The protein below binds the small molecule below.
Small molecule (SMILES): N[C@@H](Cc1c[nH]c2ccccc12)C(=O)O

Sequence of chain 1.C:
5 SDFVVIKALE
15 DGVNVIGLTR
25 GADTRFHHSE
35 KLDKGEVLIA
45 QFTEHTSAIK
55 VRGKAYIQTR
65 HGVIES

Sequence of chain 1.B:
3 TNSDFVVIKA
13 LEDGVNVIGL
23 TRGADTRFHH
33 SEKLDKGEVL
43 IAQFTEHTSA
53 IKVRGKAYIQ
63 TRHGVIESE

Binding-site contacts:
Ligand atom OXT contacts residue HIS49 of chain 1.C at 3.7 Å.
Ligand atom CE2 contacts residue GLN45 of chain 1.C at 3.9 Å.
Ligand atom CA contacts residue GLY25 of chain 1.B at 3.4 Å.
Ligand atom OXT contacts residue GLY25 of chain 1.B at 3.9 Å.
Ligand atom OXT contacts residue THR50 of chain 1.C at 2.9 Å (h-bond).
Ligand atom CD2 contacts residue THR50 of chain 1.C at 4.0 Å.
Ligand atom CD1 contacts residue THR47 of chain 1.C at 3.8 Å.
Ligand atom N contacts residue THR23 of chain 1.B at 2.9 Å (h-bond).
Ligand atom NE1 contacts residue ALA44 of chain 1.C at 3.8 Å.
Ligand atom CA contacts residue THR28 of chain 1.B at 3.2 Å.
Ligand atom CB contacts residue SER51 of chain 1.B at 3.3 Å.
Ligand atom CZ3 contacts residue HIS32 of chain 1.C at 3.9 Å.
Ligand atom CB contacts residue THR23 of chain 1.B at 3.8 Å.
Ligand atom NE1 contacts residue GLN45 of chain 1.C at 2.8 Å (h-bond).
Ligand atom O contacts residue SER51 of chain 1.B at 2.9 Å (h-bond).
Ligand atom C contacts residue THR50 of chain 1.C at 3.9 Å.
Ligand atom CB contacts residue THR28 of chain 1.B at 3.5 Å.
Ligand atom CZ3 contacts residue GLY21 of chain 1.C at 3.6 Å.
Ligand atom CH2 contacts residue GLY21 of chain 1.C at 3.5 Å.
Ligand atom CD1 contacts residue SER51 of chain 1.B at 3.5 Å.
Ligand atom OXT contacts residue THR47 of chain 1.C at 2.5 Å (h-bond).
Ligand atom O contacts residue THR47 of chain 1.C at 3.6 Å.
Ligand atom N contacts residue THR28 of chain 1.B at 2.7 Å (h-bond).
Ligand atom CZ2 contacts residue THR50 of chain 1.C at 3.9 Å.
Ligand atom C contacts residue SER51 of chain 1.B at 3.6 Å.
Ligand atom O contacts residue ARG24 of chain 1.B at 3.5 Å.
Ligand atom CD1 contacts residue GLN45 of chain 1.C at 3.5 Å.
Ligand atom CZ2 contacts residue ILE53 of chain 1.C at 3.8 Å (hydrophobic).
Ligand atom CH2 contacts residue ILE20 of chain 1.C at 4.0 Å (hydrophobic).
Ligand atom CA contacts residue SER51 of chain 1.B at 3.9 Å.
Ligand atom CE2 contacts residue ALA44 of chain 1.C at 4.0 Å (hydrophobic).
Ligand atom CE3 contacts residue HIS31 of chain 1.C at 3.9 Å.
Ligand atom C contacts residue GLY25 of chain 1.B at 3.4 Å.
Ligand atom O contacts residue GLY25 of chain 1.B at 3.1 Å (h-bond).
Ligand atom N contacts residue ASP27 of chain 1.B at 3.0 Å (salt-bridge).
Ligand atom CZ2 contacts residue ALA44 of chain 1.C at 3.9 Å (hydrophobic).
Ligand atom CG contacts residue SER51 of chain 1.B at 3.8 Å.
Ligand atom N contacts residue GLY25 of chain 1.B at 2.7 Å (h-bond).
Ligand atom C contacts residue THR47 of chain 1.C at 3.4 Å.
Ligand atom CA contacts residue THR23 of chain 1.B at 3.9 Å.